Binding-site contacts:
Ligand atom C2 contacts residue ASN706 of chain 1.C at 2.5 Å.
Ligand atom C7 contacts residue ASN706 of chain 1.C at 3.2 Å.
Ligand atom C1 contacts residue ASN706 of chain 1.C at 1.4 Å.
Ligand atom O5 contacts residue ASN706 of chain 1.C at 2.4 Å (h-bond).
Ligand atom C3 contacts residue ASN706 of chain 1.C at 3.8 Å.
Ligand atom N2 contacts residue ASN706 of chain 1.C at 2.9 Å (h-bond).
Ligand atom C8 contacts residue GLY1128 of chain 1.C at 3.5 Å.
Ligand atom C8 contacts residue ASN706 of chain 1.C at 4.4 Å.
Ligand atom C5 contacts residue ASN706 of chain 1.C at 3.7 Å.
Ligand atom O6 contacts residue ASP793 of chain 1.A at 4.4 Å.
Ligand atom O7 contacts residue ASN706 of chain 1.C at 3.1 Å (h-bond).
Ligand atom C4 contacts residue ASN706 of chain 1.C at 4.2 Å.

Sequence of chain 1.A:
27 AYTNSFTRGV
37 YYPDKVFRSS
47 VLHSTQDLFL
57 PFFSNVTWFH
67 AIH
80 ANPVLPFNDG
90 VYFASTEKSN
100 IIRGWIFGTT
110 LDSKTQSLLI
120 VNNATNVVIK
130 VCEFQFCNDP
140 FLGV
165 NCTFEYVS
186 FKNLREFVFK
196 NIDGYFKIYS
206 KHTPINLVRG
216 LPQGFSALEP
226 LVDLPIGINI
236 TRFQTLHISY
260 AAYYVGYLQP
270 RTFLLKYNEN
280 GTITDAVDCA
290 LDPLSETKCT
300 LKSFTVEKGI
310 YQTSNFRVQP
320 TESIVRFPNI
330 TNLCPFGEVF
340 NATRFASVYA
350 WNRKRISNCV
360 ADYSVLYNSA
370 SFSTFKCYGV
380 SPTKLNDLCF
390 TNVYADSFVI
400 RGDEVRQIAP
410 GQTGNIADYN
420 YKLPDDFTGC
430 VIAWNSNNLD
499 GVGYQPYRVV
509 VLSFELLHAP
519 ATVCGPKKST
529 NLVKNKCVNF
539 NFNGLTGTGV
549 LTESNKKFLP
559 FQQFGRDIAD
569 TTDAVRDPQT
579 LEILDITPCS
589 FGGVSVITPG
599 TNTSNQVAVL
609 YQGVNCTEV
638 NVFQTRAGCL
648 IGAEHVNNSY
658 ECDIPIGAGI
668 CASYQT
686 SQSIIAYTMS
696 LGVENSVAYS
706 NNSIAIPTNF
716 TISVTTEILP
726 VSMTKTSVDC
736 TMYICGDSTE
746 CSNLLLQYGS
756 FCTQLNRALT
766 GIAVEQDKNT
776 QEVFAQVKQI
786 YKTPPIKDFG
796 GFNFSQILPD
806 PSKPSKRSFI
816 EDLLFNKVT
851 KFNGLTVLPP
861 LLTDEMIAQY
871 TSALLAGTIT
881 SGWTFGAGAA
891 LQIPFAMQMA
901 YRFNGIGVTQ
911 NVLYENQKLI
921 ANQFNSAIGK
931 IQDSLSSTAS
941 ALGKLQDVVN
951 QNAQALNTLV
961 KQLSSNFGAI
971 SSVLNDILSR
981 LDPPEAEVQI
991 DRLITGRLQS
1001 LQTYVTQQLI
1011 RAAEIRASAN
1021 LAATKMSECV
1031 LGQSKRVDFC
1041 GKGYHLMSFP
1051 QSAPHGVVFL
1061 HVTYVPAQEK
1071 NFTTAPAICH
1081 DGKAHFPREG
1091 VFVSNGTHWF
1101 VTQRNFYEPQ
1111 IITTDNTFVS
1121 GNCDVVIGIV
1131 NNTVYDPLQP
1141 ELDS

A small-molecule ligand and the protein it binds are described below.
Small molecule (SMILES): CC(=O)N[C@@H]1[C@@H](O)[C@H](O)[C@@H](CO)O[C@H]1O

Sequence of chain 1.C:
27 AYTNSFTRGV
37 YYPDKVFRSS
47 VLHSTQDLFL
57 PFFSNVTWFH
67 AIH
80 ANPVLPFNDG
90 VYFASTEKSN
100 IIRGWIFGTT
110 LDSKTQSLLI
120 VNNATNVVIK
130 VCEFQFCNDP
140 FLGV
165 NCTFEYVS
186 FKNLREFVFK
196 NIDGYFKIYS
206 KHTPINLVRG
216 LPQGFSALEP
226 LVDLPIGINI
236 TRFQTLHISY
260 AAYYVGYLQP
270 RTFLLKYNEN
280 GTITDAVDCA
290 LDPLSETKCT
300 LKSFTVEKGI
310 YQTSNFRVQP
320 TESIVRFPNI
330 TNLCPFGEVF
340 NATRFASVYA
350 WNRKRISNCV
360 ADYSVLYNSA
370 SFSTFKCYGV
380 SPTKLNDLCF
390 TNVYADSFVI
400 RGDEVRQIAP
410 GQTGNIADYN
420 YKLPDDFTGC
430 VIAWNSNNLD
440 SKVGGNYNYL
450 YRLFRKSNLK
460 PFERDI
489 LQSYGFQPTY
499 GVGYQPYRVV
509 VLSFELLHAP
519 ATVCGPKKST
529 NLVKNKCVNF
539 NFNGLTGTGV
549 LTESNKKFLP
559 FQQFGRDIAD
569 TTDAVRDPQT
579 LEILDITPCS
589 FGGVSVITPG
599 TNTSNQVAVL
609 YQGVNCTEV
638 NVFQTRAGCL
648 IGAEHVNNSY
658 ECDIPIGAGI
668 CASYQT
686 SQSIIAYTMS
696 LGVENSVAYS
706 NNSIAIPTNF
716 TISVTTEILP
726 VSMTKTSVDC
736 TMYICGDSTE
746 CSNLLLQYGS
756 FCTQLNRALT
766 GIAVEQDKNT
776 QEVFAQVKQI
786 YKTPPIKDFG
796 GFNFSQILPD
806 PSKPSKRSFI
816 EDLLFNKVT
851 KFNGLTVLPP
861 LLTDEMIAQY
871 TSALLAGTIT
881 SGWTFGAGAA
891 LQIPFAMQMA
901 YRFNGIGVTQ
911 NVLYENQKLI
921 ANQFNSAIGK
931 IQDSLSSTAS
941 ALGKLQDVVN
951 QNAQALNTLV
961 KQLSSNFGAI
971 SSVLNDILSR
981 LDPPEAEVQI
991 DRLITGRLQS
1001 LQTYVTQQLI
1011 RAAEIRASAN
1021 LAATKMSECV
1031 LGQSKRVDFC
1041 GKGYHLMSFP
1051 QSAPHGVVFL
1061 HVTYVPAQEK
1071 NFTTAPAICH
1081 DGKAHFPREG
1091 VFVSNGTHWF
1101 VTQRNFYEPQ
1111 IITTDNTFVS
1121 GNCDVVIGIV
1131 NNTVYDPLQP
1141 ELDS